A small-molecule ligand and the protein it binds are described below.
Small molecule (SMILES): CC(=O)N[C@H]1[C@H](O[C@H]2[C@H](O)[C@@H](NC(C)=O)CO[C@@H]2CO)O[C@H](CO)[C@@H](O[C@@H]2O[C@H](CO)[C@@H](O)[C@H](O)[C@@H]2O)[C@@H]1O

Sequence of chain 1.B:
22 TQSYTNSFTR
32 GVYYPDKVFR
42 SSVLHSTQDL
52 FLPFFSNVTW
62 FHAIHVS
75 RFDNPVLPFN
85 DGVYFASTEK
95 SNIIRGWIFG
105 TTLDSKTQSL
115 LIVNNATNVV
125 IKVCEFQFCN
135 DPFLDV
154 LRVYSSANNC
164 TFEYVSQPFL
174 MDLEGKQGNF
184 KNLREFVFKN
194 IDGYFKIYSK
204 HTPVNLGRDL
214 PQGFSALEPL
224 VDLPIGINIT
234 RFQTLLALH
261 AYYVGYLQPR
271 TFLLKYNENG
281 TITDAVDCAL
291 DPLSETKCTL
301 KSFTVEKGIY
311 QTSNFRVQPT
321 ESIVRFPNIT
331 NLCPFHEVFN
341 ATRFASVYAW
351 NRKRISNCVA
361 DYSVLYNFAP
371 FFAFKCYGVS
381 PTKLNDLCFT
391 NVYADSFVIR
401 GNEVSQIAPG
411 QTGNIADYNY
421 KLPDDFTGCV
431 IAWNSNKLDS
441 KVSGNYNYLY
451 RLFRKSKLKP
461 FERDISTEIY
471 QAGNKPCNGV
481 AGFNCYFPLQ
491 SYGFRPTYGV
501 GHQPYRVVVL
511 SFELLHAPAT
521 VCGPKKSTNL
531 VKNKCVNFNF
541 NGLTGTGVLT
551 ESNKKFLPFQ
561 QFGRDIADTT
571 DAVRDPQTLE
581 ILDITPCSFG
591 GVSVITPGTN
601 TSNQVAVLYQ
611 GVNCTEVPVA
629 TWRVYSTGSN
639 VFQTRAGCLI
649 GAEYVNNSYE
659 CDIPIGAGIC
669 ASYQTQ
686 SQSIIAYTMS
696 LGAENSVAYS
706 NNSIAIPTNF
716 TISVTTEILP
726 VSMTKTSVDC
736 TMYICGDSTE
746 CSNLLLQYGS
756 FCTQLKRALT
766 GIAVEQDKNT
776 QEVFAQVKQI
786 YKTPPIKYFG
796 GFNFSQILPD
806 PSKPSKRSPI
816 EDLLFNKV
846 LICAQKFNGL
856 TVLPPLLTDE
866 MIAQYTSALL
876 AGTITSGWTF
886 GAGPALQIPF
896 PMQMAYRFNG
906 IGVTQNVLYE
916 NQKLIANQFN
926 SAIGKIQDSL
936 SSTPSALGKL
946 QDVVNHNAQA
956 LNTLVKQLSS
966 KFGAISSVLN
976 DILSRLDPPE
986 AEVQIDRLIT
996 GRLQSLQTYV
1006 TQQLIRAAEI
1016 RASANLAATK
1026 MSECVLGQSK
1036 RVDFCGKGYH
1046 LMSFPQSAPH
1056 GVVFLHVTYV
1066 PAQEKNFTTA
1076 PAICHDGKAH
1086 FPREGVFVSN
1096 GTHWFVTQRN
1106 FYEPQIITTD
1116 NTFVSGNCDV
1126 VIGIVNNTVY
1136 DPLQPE

Binding-site contacts:
Ligand atom N2 contacts residue ASN714 of chain 1.B at 2.9 Å (h-bond).
Ligand atom O7 contacts residue LEU919 of chain 1.B at 4.4 Å.
Ligand atom N2 contacts residue LEU919 of chain 1.B at 4.3 Å.
Ligand atom C8 contacts residue ASN922 of chain 1.B at 4.4 Å.
Ligand atom C6 contacts residue LEU919 of chain 1.B at 4.5 Å (hydrophobic).
Ligand atom O5 contacts residue GLN1068 of chain 1.B at 4.5 Å.
Ligand atom C1 contacts residue ASN714 of chain 1.B at 1.4 Å.
Ligand atom C5 contacts residue GLN923 of chain 1.B at 4.4 Å.
Ligand atom O5 contacts residue ASN714 of chain 1.B at 2.4 Å (h-bond).
Ligand atom C1 contacts residue GLN1068 of chain 1.B at 4.4 Å.
Ligand atom C5 contacts residue LEU919 of chain 1.B at 4.2 Å (hydrophobic).
Ligand atom C4 contacts residue ASN714 of chain 1.B at 4.2 Å.
Ligand atom C6 contacts residue GLN923 of chain 1.B at 4.2 Å.
Ligand atom C2 contacts residue ASN714 of chain 1.B at 2.4 Å.
Ligand atom C3 contacts residue ASN714 of chain 1.B at 3.8 Å.
Ligand atom C7 contacts residue LEU919 of chain 1.B at 3.9 Å (hydrophobic).
Ligand atom C7 contacts residue ASN714 of chain 1.B at 3.8 Å.
Ligand atom C8 contacts residue LEU919 of chain 1.B at 3.6 Å (hydrophobic).
Ligand atom C5 contacts residue ASN714 of chain 1.B at 3.7 Å.
Ligand atom O7 contacts residue ASN714 of chain 1.B at 4.3 Å.
Ligand atom O4 contacts residue LEU919 of chain 1.B at 4.2 Å.